Sequence of chain 1.A:
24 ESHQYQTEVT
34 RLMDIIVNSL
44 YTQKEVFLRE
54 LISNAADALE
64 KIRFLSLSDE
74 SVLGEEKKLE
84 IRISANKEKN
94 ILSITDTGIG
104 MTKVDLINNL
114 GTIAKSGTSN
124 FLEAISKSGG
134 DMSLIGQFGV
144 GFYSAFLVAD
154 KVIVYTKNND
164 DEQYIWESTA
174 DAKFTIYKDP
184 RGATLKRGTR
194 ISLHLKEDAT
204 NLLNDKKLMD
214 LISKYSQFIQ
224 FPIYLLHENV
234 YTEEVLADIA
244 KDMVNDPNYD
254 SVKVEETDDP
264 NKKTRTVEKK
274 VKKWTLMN

This protein binds this small molecule.
Small molecule (SMILES): CO[C@H]1[C@@H](OC)C[C@H](C)[C@@H](OC)C2=CC(=O)C=C(NC(=O)C(C)=CC=C[C@H](C)[C@@H](OC(N)=O)/C(C)=C/[C@@H]1C)C2=O

Binding-site contacts:
Ligand atom N34 contacts residue THR192 of chain 1.A at 3.8 Å.
Ligand atom N22 contacts residue GLY142 of chain 1.A at 3.3 Å (h-bond).
Ligand atom O33 contacts residue THR192 of chain 1.A at 3.1 Å (h-bond).
Ligand atom N34 contacts residue ALA58 of chain 1.A at 3.9 Å.
Ligand atom C13 contacts residue MET104 of chain 1.A at 3.8 Å (hydrophobic).
Ligand atom O37 contacts residue GLY142 of chain 1.A at 3.2 Å (h-bond).
Ligand atom C35 contacts residue PHE145 of chain 1.A at 3.9 Å (hydrophobic).
Ligand atom C32 contacts residue THR192 of chain 1.A at 3.9 Å.
Ligand atom C32 contacts residue ALA61 of chain 1.A at 4.0 Å (hydrophobic).
Ligand atom C36 contacts residue GLY142 of chain 1.A at 3.7 Å.
Ligand atom O37 contacts residue VAL143 of chain 1.A at 3.3 Å.
Ligand atom O28 contacts residue LYS64 of chain 1.A at 4.0 Å.
Ligand atom C27 contacts residue MET104 of chain 1.A at 3.7 Å (hydrophobic).
Ligand atom C29 contacts residue ALA61 of chain 1.A at 3.9 Å (hydrophobic).
Ligand atom C29 contacts residue ILE102 of chain 1.A at 3.8 Å (hydrophobic).
Ligand atom N34 contacts residue ASP99 of chain 1.A at 2.9 Å (salt-bridge).
Ligand atom C20 contacts residue PHE145 of chain 1.A at 3.7 Å (hydrophobic).
Ligand atom C20 contacts residue GLY142 of chain 1.A at 3.8 Å.
Ligand atom C27 contacts residue ASN112 of chain 1.A at 3.8 Å.
Ligand atom C29 contacts residue LYS64 of chain 1.A at 3.9 Å.
Ligand atom C2 contacts residue GLY142 of chain 1.A at 3.8 Å.
Ligand atom C21 contacts residue GLY142 of chain 1.A at 3.2 Å.
Ligand atom O33 contacts residue ALA61 of chain 1.A at 3.5 Å.
Ligand atom C4 contacts residue ASN57 of chain 1.A at 3.9 Å.
Ligand atom C21 contacts residue PHE145 of chain 1.A at 3.8 Å (hydrophobic).
Ligand atom O37 contacts residue GLY144 of chain 1.A at 3.0 Å (h-bond).
Ligand atom O24 contacts residue ASP60 of chain 1.A at 2.7 Å (salt-bridge).
Ligand atom C36 contacts residue PHE145 of chain 1.A at 3.8 Å (hydrophobic).
Ligand atom C36 contacts residue ILE116 of chain 1.A at 3.7 Å (hydrophobic).
Ligand atom C25 contacts residue ASN112 of chain 1.A at 3.6 Å.
Ligand atom C5 contacts residue ASP60 of chain 1.A at 3.8 Å.
Ligand atom C35 contacts residue ILE194 of chain 1.A at 3.8 Å (hydrophobic).
Ligand atom O23 contacts residue GLY142 of chain 1.A at 3.0 Å (h-bond).
Ligand atom C15 contacts residue MET104 of chain 1.A at 3.9 Å (hydrophobic).
Ligand atom C3 contacts residue GLY142 of chain 1.A at 3.8 Å.
Ligand atom C17 contacts residue MET104 of chain 1.A at 4.0 Å (hydrophobic).
Ligand atom C27 contacts residue ASP108 of chain 1.A at 3.4 Å.
Ligand atom N22 contacts residue VAL143 of chain 1.A at 4.0 Å.
Ligand atom O37 contacts residue PHE145 of chain 1.A at 2.7 Å (h-bond).
Ligand atom O31 contacts residue ASN57 of chain 1.A at 3.9 Å.